Binding-site contacts:
Ligand atom O3 contacts residue ARG284 of chain 1.A at 3.0 Å (salt-bridge).
Ligand atom O6 contacts residue ASN313 of chain 1.A at 2.9 Å.
Ligand atom C6 contacts residue PRO310 of chain 1.A at 4.0 Å (hydrophobic).
Ligand atom O2 contacts residue ASP250 of chain 1.A at 2.3 Å (salt-bridge).
Ligand atom C6 contacts residue BMA1 of chain 1.O at 4.2 Å.
Ligand atom O2 contacts residue BMA1 of chain 1.O at 4.2 Å.
Ligand atom C1 contacts residue BMA1 of chain 1.O at 2.1 Å.
Ligand atom C5 contacts residue PRO310 of chain 1.A at 4.2 Å (hydrophobic).
Ligand atom O6 contacts residue LEU297 of chain 1.A at 3.8 Å.
Ligand atom C5 contacts residue BMA1 of chain 1.O at 3.0 Å.
Ligand atom C2 contacts residue ASP250 of chain 1.A at 3.2 Å.
Ligand atom O4 contacts residue ILE286 of chain 1.A at 4.0 Å.
Ligand atom O6 contacts residue GLU295 of chain 1.A at 3.0 Å (salt-bridge).
Ligand atom C6 contacts residue ASN313 of chain 1.A at 3.5 Å.
Ligand atom C4 contacts residue BMA1 of chain 1.O at 3.9 Å.
Ligand atom O5 contacts residue PRO310 of chain 1.A at 3.1 Å.
Ligand atom O5 contacts residue BMA1 of chain 1.O at 2.7 Å (h-bond).
Ligand atom C2 contacts residue ASN313 of chain 1.A at 3.6 Å.
Ligand atom C5 contacts residue ASN313 of chain 1.A at 4.1 Å.
Ligand atom O3 contacts residue ASP250 of chain 1.A at 3.4 Å (salt-bridge).
Ligand atom C1 contacts residue PRO310 of chain 1.A at 3.5 Å (hydrophobic).
Ligand atom O5 contacts residue ASN313 of chain 1.A at 3.5 Å (h-bond).
Ligand atom C2 contacts residue ARG284 of chain 1.A at 3.6 Å.
Ligand atom C2 contacts residue BMA1 of chain 1.O at 2.9 Å.
Ligand atom C2 contacts residue LEU297 of chain 1.A at 4.2 Å (hydrophobic).
Ligand atom C5 contacts residue GLU295 of chain 1.A at 3.7 Å.
Ligand atom C3 contacts residue ASP250 of chain 1.A at 3.9 Å.
Ligand atom C6 contacts residue VAL315 of chain 1.A at 3.5 Å (hydrophobic).
Ligand atom C1 contacts residue LEU297 of chain 1.A at 4.0 Å (hydrophobic).
Ligand atom O2 contacts residue LEU297 of chain 1.A at 3.3 Å.
Ligand atom C1 contacts residue ASN313 of chain 1.A at 3.6 Å.
Ligand atom C3 contacts residue BMA1 of chain 1.O at 3.3 Å.
Ligand atom O2 contacts residue ASN313 of chain 1.A at 3.9 Å.
Ligand atom O2 contacts residue GLU295 of chain 1.A at 3.7 Å.
Ligand atom C3 contacts residue ARG284 of chain 1.A at 3.6 Å.
Ligand atom C6 contacts residue GLU295 of chain 1.A at 3.1 Å.
Ligand atom O4 contacts residue GLU295 of chain 1.A at 4.2 Å.
Ligand atom O2 contacts residue ARG284 of chain 1.A at 4.2 Å.
Ligand atom O6 contacts residue VAL315 of chain 1.A at 4.3 Å.
Ligand atom O6 contacts residue PRO310 of chain 1.A at 3.7 Å.

The protein below binds the small molecule below.
Small molecule (SMILES): OC[C@H]1O[C@H](OC[C@H]2OC[C@@H](O)[C@@H](O[C@H]3O[C@H](CO)[C@@H](O)[C@H](O)[C@@H]3O)[C@@H]2O)[C@@H](O)[C@@H](O)[C@@H]1O

Sequence of chain 1.A:
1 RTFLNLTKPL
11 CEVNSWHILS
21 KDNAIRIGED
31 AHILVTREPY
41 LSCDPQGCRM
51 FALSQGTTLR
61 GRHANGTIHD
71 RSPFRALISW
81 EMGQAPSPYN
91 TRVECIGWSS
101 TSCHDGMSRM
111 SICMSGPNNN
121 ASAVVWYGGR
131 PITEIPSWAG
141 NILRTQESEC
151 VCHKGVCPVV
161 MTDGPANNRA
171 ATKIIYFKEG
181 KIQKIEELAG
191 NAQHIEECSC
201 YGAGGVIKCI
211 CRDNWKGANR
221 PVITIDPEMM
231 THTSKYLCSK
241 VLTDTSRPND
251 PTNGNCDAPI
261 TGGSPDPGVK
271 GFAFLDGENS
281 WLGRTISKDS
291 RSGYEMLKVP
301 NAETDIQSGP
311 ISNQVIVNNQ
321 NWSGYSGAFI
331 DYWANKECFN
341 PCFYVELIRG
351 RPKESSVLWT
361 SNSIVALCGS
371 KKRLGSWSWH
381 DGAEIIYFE